This small molecule binds to this protein.
Small molecule (SMILES): CN[C@@H](Cc1ccc(OCc2coc(CN)c2)cc1)C(=O)O

Sequence of chain 1.I:
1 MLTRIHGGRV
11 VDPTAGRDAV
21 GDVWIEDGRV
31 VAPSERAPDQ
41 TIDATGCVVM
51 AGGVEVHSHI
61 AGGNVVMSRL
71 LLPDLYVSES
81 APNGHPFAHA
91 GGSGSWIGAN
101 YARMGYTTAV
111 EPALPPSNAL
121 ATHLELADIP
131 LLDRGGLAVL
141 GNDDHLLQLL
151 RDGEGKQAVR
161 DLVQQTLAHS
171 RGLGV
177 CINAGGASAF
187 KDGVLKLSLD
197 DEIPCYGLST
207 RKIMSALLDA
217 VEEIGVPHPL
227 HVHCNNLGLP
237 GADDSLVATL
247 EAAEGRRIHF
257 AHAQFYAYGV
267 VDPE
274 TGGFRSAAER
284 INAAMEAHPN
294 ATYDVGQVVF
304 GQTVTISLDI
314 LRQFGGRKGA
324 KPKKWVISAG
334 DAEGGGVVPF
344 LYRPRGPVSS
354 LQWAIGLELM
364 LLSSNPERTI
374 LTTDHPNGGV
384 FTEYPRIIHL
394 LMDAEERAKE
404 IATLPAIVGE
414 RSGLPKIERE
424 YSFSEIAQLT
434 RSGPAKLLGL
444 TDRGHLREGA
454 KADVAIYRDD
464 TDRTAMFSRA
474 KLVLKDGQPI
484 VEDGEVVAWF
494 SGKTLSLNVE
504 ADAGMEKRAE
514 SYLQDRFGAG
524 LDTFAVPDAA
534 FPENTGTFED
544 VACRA

Binding-site contacts:
Ligand atom C3 contacts residue LEU233 of chain 1.I at 3.2 Å (hydrophobic).
Ligand atom C12 contacts residue GLN355 of chain 1.I at 3.8 Å.
Ligand atom C6 contacts residue GLN355 of chain 1.I at 3.5 Å.
Ligand atom C13 contacts residue THR308 of chain 1.I at 3.9 Å.
Ligand atom C2 contacts residue ASP377 of chain 1.I at 3.6 Å.
Ligand atom N1 contacts residue HIS229 of chain 1.I at 3.6 Å.
Ligand atom C1 contacts residue HIS229 of chain 1.I at 3.8 Å.
Ligand atom C3 contacts residue PHE261 of chain 1.I at 3.8 Å (hydrophobic).
Ligand atom C8 contacts residue GLY234 of chain 1.I at 3.4 Å.
Ligand atom C1 contacts residue ZN1 of chain 1.TA at 3.5 Å.
Ligand atom C1 contacts residue ASP377 of chain 1.I at 3.1 Å.
Ligand atom N1 contacts residue HIS258 of chain 1.I at 3.2 Å (h-bond).
Ligand atom O1 contacts residue ASN380 of chain 1.I at 2.9 Å (h-bond).
Ligand atom C11 contacts residue GLN355 of chain 1.I at 3.6 Å.
Ligand atom C4 contacts residue PHE261 of chain 1.I at 3.9 Å (hydrophobic).
Ligand atom C5 contacts residue THR308 of chain 1.I at 3.2 Å.
Ligand atom N1 contacts residue SER310 of chain 1.I at 3.8 Å.
Ligand atom C13 contacts residue PHE261 of chain 1.I at 3.7 Å (hydrophobic).
Ligand atom C1 contacts residue HIS258 of chain 1.I at 3.2 Å.
Ligand atom C9 contacts residue EDO1 of chain 1.SA at 3.4 Å.
Ligand atom C10 contacts residue EDO1 of chain 1.SA at 3.8 Å.
Ligand atom C7 contacts residue EDO1 of chain 1.SA at 3.6 Å.
Ligand atom C8 contacts residue EDO1 of chain 1.SA at 3.0 Å.
Ligand atom O2 contacts residue EDO1 of chain 1.SA at 3.2 Å.
Ligand atom C4 contacts residue LEU233 of chain 1.I at 3.9 Å (hydrophobic).
Ligand atom O2 contacts residue PHE261 of chain 1.I at 3.8 Å.
Ligand atom C12 contacts residue VAL351 of chain 1.I at 4.0 Å (hydrophobic).
Ligand atom C11 contacts residue PHE343 of chain 1.I at 4.0 Å (hydrophobic).
Ligand atom C1 contacts residue ASN380 of chain 1.I at 3.6 Å.
Ligand atom C2 contacts residue LEU233 of chain 1.I at 3.9 Å (hydrophobic).
Ligand atom O2 contacts residue LEU233 of chain 1.I at 3.4 Å.
Ligand atom C5 contacts residue ASN380 of chain 1.I at 3.6 Å.
Ligand atom N1 contacts residue ASP377 of chain 1.I at 3.5 Å (salt-bridge).
Ligand atom C2 contacts residue ASN380 of chain 1.I at 3.5 Å.
Ligand atom N1 contacts residue ZN1 of chain 1.TA at 2.4 Å.
Ligand atom C7 contacts residue GLY234 of chain 1.I at 3.6 Å.
Ligand atom C13 contacts residue EDO1 of chain 1.SA at 3.9 Å.
Ligand atom N1 contacts residue ASN380 of chain 1.I at 3.0 Å (h-bond).
Ligand atom O36 contacts residue VAL351 of chain 1.I at 3.5 Å.
Ligand atom C1 contacts residue LEU233 of chain 1.I at 3.4 Å (hydrophobic).